Binding-site contacts:
Ligand atom C4 contacts residue TRP358 of chain 2.A at 4.1 Å (hydrophobic).
Ligand atom C7 contacts residue ASN66 of chain 2.A at 3.4 Å.
Ligand atom N2 contacts residue ASN66 of chain 2.A at 2.7 Å (h-bond).
Ligand atom C6 contacts residue TRP358 of chain 2.A at 4.0 Å (hydrophobic).
Ligand atom O7 contacts residue TYR387 of chain 4.A at 3.8 Å.
Ligand atom C3 contacts residue ASN66 of chain 2.A at 3.7 Å.
Ligand atom C4 contacts residue ASN66 of chain 2.A at 4.0 Å.
Ligand atom C2 contacts residue TRP358 of chain 2.A at 4.3 Å (hydrophobic).
Ligand atom C8 contacts residue ASN66 of chain 2.A at 4.5 Å.
Ligand atom O5 contacts residue ASN66 of chain 2.A at 2.4 Å (h-bond).
Ligand atom C1 contacts residue TRP358 of chain 2.A at 4.3 Å (hydrophobic).
Ligand atom C2 contacts residue ASN66 of chain 2.A at 2.2 Å.
Ligand atom C5 contacts residue ASN66 of chain 2.A at 3.7 Å.
Ligand atom C1 contacts residue ASN66 of chain 2.A at 1.4 Å.
Ligand atom O6 contacts residue TRP358 of chain 2.A at 3.9 Å.
Ligand atom C5 contacts residue TRP358 of chain 2.A at 4.4 Å (hydrophobic).
Ligand atom C7 contacts residue TYR387 of chain 4.A at 4.5 Å (hydrophobic).
Ligand atom O7 contacts residue ASN66 of chain 2.A at 3.7 Å.
Ligand atom O5 contacts residue TRP358 of chain 2.A at 3.7 Å.

Sequence of chain 2.A:
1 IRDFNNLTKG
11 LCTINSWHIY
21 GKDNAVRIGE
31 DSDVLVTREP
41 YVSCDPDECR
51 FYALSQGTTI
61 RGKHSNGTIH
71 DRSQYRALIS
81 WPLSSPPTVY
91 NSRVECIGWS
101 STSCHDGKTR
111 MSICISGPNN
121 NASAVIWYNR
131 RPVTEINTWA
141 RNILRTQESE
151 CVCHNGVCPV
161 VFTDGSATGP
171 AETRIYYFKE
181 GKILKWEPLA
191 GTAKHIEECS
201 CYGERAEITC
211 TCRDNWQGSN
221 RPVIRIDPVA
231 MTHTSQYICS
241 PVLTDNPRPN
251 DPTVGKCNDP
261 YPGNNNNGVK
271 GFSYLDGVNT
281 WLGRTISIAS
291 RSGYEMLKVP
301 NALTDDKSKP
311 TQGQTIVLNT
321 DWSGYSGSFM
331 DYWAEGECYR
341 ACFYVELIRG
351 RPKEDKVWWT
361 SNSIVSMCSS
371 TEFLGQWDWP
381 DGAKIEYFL

This protein binds this small molecule.
Small molecule (SMILES): CC(=O)N[C@@H]1[C@@H](O)[C@H](O)[C@@H](CO)O[C@H]1O

Sequence of chain 4.A:
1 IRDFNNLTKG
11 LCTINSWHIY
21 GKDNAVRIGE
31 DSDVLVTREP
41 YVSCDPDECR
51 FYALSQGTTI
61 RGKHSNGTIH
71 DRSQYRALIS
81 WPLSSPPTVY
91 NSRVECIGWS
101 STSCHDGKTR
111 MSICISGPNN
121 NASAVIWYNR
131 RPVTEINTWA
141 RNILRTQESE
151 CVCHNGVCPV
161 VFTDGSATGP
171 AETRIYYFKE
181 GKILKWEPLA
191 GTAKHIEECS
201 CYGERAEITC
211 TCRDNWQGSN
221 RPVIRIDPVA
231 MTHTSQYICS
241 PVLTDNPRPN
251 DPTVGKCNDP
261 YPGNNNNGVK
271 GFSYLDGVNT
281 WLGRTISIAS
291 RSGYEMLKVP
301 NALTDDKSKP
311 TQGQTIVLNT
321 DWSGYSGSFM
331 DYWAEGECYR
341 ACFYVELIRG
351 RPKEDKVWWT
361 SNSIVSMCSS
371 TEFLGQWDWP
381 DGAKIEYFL